Sequence of chain 2.A:
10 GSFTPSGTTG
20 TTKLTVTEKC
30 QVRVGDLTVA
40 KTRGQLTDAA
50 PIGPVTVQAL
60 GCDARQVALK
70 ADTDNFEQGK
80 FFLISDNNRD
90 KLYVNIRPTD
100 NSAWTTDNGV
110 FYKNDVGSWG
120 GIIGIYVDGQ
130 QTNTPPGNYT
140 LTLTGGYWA

Binding-site contacts:
Ligand atom C7 contacts residue CLM1 of chain 2.L at 0.2 Å.
Ligand atom BR1 contacts residue THR98 of chain 2.A at 3.8 Å.
Ligand atom O4 contacts residue CLM1 of chain 2.L at 0.7 Å (h-bond).
Ligand atom C2 contacts residue PRO50 of chain 2.A at 4.0 Å (hydrophobic).
Ligand atom C8 contacts residue CLM1 of chain 2.L at 0.2 Å.
Ligand atom C1 contacts residue CLM1 of chain 2.L at 0.2 Å.
Ligand atom BR2 contacts residue GLY52 of chain 2.A at 3.4 Å.
Ligand atom BR1 contacts residue GLY123 of chain 2.A at 3.5 Å.
Ligand atom O5 contacts residue CLM1 of chain 2.L at 0.3 Å (h-bond).
Ligand atom N9 contacts residue CLM1 of chain 2.L at 0.2 Å (h-bond).
Ligand atom O2 contacts residue GLY52 of chain 2.A at 4.0 Å.
Ligand atom BR2 contacts residue TYR125 of chain 2.A at 3.7 Å.
Ligand atom BR1 contacts residue PRO53 of chain 2.A at 3.9 Å.
Ligand atom O2 contacts residue CLM1 of chain 2.L at 0.8 Å (h-bond).
Ligand atom BR2 contacts residue PRO53 of chain 2.A at 4.1 Å.
Ligand atom O2 contacts residue PRO53 of chain 2.A at 3.4 Å.
Ligand atom C9 contacts residue CLM1 of chain 2.L at 0.1 Å.
Ligand atom BR2 contacts residue ILE124 of chain 2.A at 3.3 Å.
Ligand atom BR1 contacts residue ILE121 of chain 2.A at 4.1 Å.
Ligand atom O9A contacts residue CLM1 of chain 2.L at 0.3 Å (h-bond).
Ligand atom C11 contacts residue CLM1 of chain 2.L at 0.1 Å.
Ligand atom BR2 contacts residue GLY123 of chain 2.A at 3.9 Å.
Ligand atom C6 contacts residue CLM1 of chain 2.L at 0.1 Å.
Ligand atom BR2 contacts residue ILE51 of chain 2.A at 3.9 Å.
Ligand atom C1 contacts residue PRO50 of chain 2.A at 4.2 Å (hydrophobic).
Ligand atom BR1 contacts residue CLM1 of chain 2.L at 0.4 Å.
Ligand atom O2 contacts residue PRO50 of chain 2.A at 4.3 Å.
Ligand atom C2 contacts residue CLM1 of chain 2.L at 0.1 Å.
Ligand atom N2 contacts residue CLM1 of chain 2.L at 0.4 Å (h-bond).
Ligand atom C10 contacts residue CLM1 of chain 2.L at 0.1 Å.
Ligand atom BR1 contacts residue TYR125 of chain 2.A at 3.6 Å.
Ligand atom C4 contacts residue CLM1 of chain 2.L at 0.6 Å.
Ligand atom O9A contacts residue ILE121 of chain 2.A at 3.6 Å.
Ligand atom C1 contacts residue TYR125 of chain 2.A at 3.8 Å (hydrophobic).
Ligand atom C5 contacts residue CLM1 of chain 2.L at 0.2 Å.
Ligand atom BR2 contacts residue CLM1 of chain 2.L at 0.3 Å.
Ligand atom C8 contacts residue PRO53 of chain 2.A at 4.0 Å (hydrophobic).
Ligand atom BR2 contacts residue PRO50 of chain 2.A at 3.6 Å.
Ligand atom C3 contacts residue CLM1 of chain 2.L at 0.1 Å.
Ligand atom O9B contacts residue CLM1 of chain 2.L at 0.3 Å (h-bond).

A small-molecule ligand and the protein it binds are described below.
Small molecule (SMILES): O=C(N[C@H](CO)[C@H](O)c1ccc([N+](=O)[O-])cc1)C(Br)Br